Sequence of chain 1.G:
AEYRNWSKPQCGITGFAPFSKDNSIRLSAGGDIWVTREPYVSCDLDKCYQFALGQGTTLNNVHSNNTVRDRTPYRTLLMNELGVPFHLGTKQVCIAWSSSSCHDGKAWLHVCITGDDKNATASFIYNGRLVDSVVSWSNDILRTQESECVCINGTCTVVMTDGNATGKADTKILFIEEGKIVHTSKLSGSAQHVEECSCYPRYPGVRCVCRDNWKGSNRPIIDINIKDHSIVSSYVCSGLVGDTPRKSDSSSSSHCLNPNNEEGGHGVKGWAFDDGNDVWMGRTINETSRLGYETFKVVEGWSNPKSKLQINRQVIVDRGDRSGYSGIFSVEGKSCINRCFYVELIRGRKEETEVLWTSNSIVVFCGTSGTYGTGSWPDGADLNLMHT

A small-molecule ligand and the protein it binds are described below.
Small molecule (SMILES): CC(=O)N[C@H]1[C@H](O[C@H]2[C@H](O)[C@@H](NC(C)=O)CO[C@@H]2CO)O[C@H](CO)[C@@H](O[C@@H]2O[C@H](CO)[C@@H](O)[C@H](O)[C@@H]2O)[C@@H]1O

Binding-site contacts:
Ligand atom C1 contacts residue ASN170 of chain 1.G at 3.9 Å.
Ligand atom C5 contacts residue ASN170 of chain 1.G at 3.8 Å.
Ligand atom O5 contacts residue ASN169 of chain 1.G at 2.3 Å (h-bond).
Ligand atom C7 contacts residue LEU460 of chain 1.G at 4.1 Å (hydrophobic).
Ligand atom C5 contacts residue ASN169 of chain 1.G at 3.6 Å.
Ligand atom C1 contacts residue ASN169 of chain 1.G at 1.4 Å.
Ligand atom N2 contacts residue ASN169 of chain 1.G at 2.8 Å (h-bond).
Ligand atom C2 contacts residue ASN169 of chain 1.G at 2.4 Å.
Ligand atom C8 contacts residue ASN169 of chain 1.G at 4.3 Å.
Ligand atom N2 contacts residue LEU460 of chain 1.G at 4.1 Å.
Ligand atom C3 contacts residue ASN169 of chain 1.G at 3.8 Å.
Ligand atom C8 contacts residue LEU460 of chain 1.G at 3.8 Å (hydrophobic).
Ligand atom C1 contacts residue LEU460 of chain 1.G at 4.5 Å (hydrophobic).
Ligand atom C6 contacts residue ASN170 of chain 1.G at 3.6 Å.
Ligand atom C7 contacts residue ASN169 of chain 1.G at 3.0 Å.
Ligand atom O6 contacts residue ASN170 of chain 1.G at 3.3 Å (h-bond).
Ligand atom O7 contacts residue ASN169 of chain 1.G at 2.8 Å (h-bond).
Ligand atom O5 contacts residue ASN170 of chain 1.G at 2.9 Å (h-bond).
Ligand atom C4 contacts residue ASN169 of chain 1.G at 4.2 Å.